The protein below binds the small molecule below.
Small molecule (SMILES): CC(=O)N[C@H]1[C@H](O[C@H]2[C@H](O)[C@@H](NC(C)=O)CO[C@@H]2CO)O[C@H](CO)[C@@H](O)[C@@H]1O

Binding-site contacts:
Ligand atom O5 contacts residue ASN154 of chain 1.B at 2.3 Å (h-bond).
Ligand atom O5 contacts residue GLU150 of chain 1.B at 3.3 Å (salt-bridge).
Ligand atom C6 contacts residue GLU147 of chain 1.B at 3.2 Å.
Ligand atom C1 contacts residue SER151 of chain 1.B at 4.2 Å.
Ligand atom O7 contacts residue ASN154 of chain 1.B at 3.9 Å.
Ligand atom C6 contacts residue SER151 of chain 1.B at 3.4 Å.
Ligand atom C7 contacts residue ASN154 of chain 1.B at 3.6 Å.
Ligand atom C6 contacts residue GLU150 of chain 1.B at 3.8 Å.
Ligand atom C1 contacts residue GLU147 of chain 1.B at 4.5 Å.
Ligand atom O6 contacts residue GLU147 of chain 1.B at 3.2 Å (salt-bridge).
Ligand atom O5 contacts residue SER151 of chain 1.B at 3.6 Å.
Ligand atom O6 contacts residue GLU150 of chain 1.B at 3.4 Å.
Ligand atom C1 contacts residue ASN154 of chain 1.B at 1.4 Å.
Ligand atom N2 contacts residue ASN154 of chain 1.B at 2.8 Å (h-bond).
Ligand atom C2 contacts residue ASN154 of chain 1.B at 2.3 Å.
Ligand atom C4 contacts residue ASN154 of chain 1.B at 4.1 Å.
Ligand atom C8 contacts residue GLU147 of chain 1.B at 3.8 Å.
Ligand atom O7 contacts residue THR156 of chain 1.B at 3.9 Å.
Ligand atom O6 contacts residue SER151 of chain 1.B at 4.3 Å.
Ligand atom C5 contacts residue GLU150 of chain 1.B at 4.2 Å.
Ligand atom C3 contacts residue ASN154 of chain 1.B at 3.7 Å.
Ligand atom C5 contacts residue SER151 of chain 1.B at 3.8 Å.
Ligand atom C1 contacts residue GLU150 of chain 1.B at 3.8 Å.
Ligand atom C5 contacts residue ASN154 of chain 1.B at 3.6 Å.

Sequence of chain 1.B:
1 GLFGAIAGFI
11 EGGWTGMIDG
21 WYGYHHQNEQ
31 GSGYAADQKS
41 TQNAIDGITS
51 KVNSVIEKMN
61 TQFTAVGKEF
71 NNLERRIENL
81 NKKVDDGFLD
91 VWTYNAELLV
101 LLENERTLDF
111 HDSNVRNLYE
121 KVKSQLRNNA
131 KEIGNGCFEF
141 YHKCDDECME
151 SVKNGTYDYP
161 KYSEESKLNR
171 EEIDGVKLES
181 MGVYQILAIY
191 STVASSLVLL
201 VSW